Binding-site contacts:
Ligand atom CG2 contacts residue GLN165 of chain 1.B at 3.3 Å.
Ligand atom CA contacts residue HIS78 of chain 1.B at 3.8 Å.
Ligand atom O contacts residue GLU163 of chain 1.B at 3.0 Å (salt-bridge).
Ligand atom CD contacts residue GLU163 of chain 1.B at 3.7 Å.
Ligand atom C contacts residue PHE162 of chain 1.B at 3.7 Å (hydrophobic).
Ligand atom NE contacts residue GLU163 of chain 1.B at 3.0 Å (salt-bridge).
Ligand atom N contacts residue ALA161 of chain 1.B at 2.9 Å (h-bond).
Ligand atom NH2 contacts residue GLU163 of chain 1.B at 2.9 Å (salt-bridge).
Ligand atom O contacts residue GLY77 of chain 1.B at 3.4 Å (h-bond).
Ligand atom O contacts residue GLN165 of chain 1.B at 3.3 Å (h-bond).
Ligand atom CB contacts residue GLN165 of chain 1.B at 3.5 Å.
Ligand atom O contacts residue PHE162 of chain 1.B at 3.5 Å.
Ligand atom CD contacts residue ASP125 of chain 1.B at 3.5 Å.
Ligand atom CG2 contacts residue ILE164 of chain 1.B at 3.7 Å (hydrophobic).
Ligand atom CZ contacts residue GLU163 of chain 1.B at 3.4 Å.
Ligand atom C contacts residue CYS127 of chain 1.B at 2.8 Å (hydrophobic).
Ligand atom NH2 contacts residue PRO25 of chain 1.B at 3.5 Å (h-bond).
Ligand atom NH1 contacts residue ALA76 of chain 1.B at 3.6 Å.
Ligand atom N contacts residue PHE162 of chain 1.B at 3.7 Å.
Ligand atom CZ contacts residue ASP28 of chain 1.B at 3.5 Å.
Ligand atom CG contacts residue GLU160 of chain 1.B at 3.7 Å.
Ligand atom CA contacts residue ALA161 of chain 1.B at 3.3 Å (hydrophobic).
Ligand atom NH1 contacts residue LYS23 of chain 1.B at 3.5 Å.
Ligand atom N contacts residue GLU163 of chain 1.B at 3.0 Å (salt-bridge).
Ligand atom NH1 contacts residue ASP125 of chain 1.B at 3.0 Å.
Ligand atom CB contacts residue GLU160 of chain 1.B at 3.3 Å.
Ligand atom O contacts residue CYS127 of chain 1.B at 2.9 Å (h-bond).
Ligand atom C contacts residue HIS78 of chain 1.B at 3.2 Å.
Ligand atom N contacts residue CYS127 of chain 1.B at 3.2 Å (h-bond).
Ligand atom NH2 contacts residue ALA24 of chain 1.B at 3.4 Å.
Ligand atom NH1 contacts residue ASP28 of chain 1.B at 3.2 Å (salt-bridge).
Ligand atom CB contacts residue GLY77 of chain 1.B at 3.4 Å.
Ligand atom O contacts residue GLY79 of chain 1.B at 3.5 Å (h-bond).
Ligand atom CG1 contacts residue GLN165 of chain 1.B at 3.2 Å.
Ligand atom NH1 contacts residue GLU163 of chain 1.B at 2.9 Å (salt-bridge).
Ligand atom C contacts residue ALA161 of chain 1.B at 3.5 Å (hydrophobic).
Ligand atom O contacts residue HIS78 of chain 1.B at 3.3 Å.
Ligand atom NH2 contacts residue ASP28 of chain 1.B at 2.9 Å (salt-bridge).
Ligand atom N contacts residue GLU163 of chain 1.B at 3.2 Å (salt-bridge).
Ligand atom CA contacts residue CYS127 of chain 1.B at 3.5 Å (hydrophobic).

A protein and the small-molecule ligand that binds it are described below.
Small molecule (SMILES): CC(C)[C@H](N)C(=O)N[C@@H](CCCNC(N)=[NH2+])C(=O)N1CCC[C@H]1C(=O)N[C@H](C=O)CCCNC(N)=[NH2+]

Sequence of chain 1.B:
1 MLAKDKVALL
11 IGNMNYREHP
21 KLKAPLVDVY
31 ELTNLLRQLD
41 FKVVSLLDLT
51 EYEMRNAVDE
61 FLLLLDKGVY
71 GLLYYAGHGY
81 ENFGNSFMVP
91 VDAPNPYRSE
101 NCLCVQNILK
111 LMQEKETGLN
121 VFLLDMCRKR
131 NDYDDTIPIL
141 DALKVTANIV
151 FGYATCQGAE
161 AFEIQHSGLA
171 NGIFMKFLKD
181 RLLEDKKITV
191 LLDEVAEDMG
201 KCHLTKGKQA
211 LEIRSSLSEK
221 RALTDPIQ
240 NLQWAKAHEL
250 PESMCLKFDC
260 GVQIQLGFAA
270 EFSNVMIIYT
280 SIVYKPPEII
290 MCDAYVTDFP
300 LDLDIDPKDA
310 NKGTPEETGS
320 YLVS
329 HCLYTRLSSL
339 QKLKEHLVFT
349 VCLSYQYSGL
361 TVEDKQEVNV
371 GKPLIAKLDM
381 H